Sequence of chain 1.A:
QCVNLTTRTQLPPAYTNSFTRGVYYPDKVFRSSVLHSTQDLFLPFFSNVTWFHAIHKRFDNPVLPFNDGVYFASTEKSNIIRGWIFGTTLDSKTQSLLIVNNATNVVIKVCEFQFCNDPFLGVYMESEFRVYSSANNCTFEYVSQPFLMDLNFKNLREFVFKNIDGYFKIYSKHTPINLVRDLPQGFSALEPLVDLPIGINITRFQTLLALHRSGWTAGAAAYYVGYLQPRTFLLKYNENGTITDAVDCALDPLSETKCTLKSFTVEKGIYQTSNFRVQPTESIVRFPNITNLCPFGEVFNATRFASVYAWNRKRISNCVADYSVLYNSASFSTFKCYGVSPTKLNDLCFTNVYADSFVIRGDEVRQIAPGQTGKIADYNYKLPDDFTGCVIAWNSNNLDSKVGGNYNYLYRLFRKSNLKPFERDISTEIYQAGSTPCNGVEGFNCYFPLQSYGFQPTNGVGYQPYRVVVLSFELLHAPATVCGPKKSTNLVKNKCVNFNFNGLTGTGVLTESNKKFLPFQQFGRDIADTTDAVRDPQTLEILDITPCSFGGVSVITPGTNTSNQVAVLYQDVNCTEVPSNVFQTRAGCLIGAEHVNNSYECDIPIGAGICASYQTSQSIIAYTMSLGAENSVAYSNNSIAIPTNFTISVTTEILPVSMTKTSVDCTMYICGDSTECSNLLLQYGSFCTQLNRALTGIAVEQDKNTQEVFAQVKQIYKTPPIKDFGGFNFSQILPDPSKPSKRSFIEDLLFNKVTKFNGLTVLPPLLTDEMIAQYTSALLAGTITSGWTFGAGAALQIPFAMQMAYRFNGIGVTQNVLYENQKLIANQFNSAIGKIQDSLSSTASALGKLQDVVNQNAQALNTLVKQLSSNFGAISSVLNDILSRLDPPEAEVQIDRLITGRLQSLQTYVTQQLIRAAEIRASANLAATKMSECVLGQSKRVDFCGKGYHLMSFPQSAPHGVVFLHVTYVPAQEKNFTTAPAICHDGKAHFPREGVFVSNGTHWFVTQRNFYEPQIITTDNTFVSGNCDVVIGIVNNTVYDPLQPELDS

Sequence of chain 1.B:
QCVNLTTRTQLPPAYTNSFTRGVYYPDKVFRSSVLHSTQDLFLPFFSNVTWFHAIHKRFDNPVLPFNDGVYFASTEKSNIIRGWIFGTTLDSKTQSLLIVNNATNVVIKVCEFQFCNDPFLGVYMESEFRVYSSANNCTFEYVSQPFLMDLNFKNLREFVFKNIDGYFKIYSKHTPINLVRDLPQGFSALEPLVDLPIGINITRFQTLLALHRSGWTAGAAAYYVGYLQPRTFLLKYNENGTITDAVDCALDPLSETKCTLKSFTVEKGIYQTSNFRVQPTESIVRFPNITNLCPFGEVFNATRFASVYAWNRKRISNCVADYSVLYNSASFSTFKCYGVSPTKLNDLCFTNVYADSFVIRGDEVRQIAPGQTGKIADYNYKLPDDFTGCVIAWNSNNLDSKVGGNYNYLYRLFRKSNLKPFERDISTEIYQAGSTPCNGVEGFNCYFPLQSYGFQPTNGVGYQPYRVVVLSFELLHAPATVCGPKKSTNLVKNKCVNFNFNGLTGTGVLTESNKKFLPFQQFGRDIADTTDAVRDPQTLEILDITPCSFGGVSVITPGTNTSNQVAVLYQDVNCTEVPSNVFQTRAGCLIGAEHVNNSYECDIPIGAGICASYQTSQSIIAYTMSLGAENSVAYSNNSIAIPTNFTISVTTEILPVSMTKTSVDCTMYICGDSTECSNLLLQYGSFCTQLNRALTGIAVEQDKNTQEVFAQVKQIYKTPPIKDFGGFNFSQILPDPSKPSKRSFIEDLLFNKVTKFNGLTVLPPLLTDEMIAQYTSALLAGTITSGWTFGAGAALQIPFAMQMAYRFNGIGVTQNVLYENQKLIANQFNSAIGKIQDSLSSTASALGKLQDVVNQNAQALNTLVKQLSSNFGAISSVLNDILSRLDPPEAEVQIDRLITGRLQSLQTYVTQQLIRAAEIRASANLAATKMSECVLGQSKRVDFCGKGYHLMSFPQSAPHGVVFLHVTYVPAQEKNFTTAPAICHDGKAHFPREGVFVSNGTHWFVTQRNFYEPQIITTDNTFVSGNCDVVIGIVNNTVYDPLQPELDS

Binding-site contacts:
Ligand atom N2 contacts residue GLU281 of chain 1.A at 3.4 Å (salt-bridge).
Ligand atom O5 contacts residue ASN282 of chain 1.A at 2.5 Å (h-bond).
Ligand atom O7 contacts residue ASN280 of chain 1.A at 3.3 Å (h-bond).
Ligand atom C3 contacts residue ASN282 of chain 1.A at 3.8 Å.
Ligand atom C7 contacts residue ASN280 of chain 1.A at 3.3 Å.
Ligand atom C6 contacts residue LYS558 of chain 1.B at 4.2 Å.
Ligand atom C5 contacts residue ASN282 of chain 1.A at 3.6 Å.
Ligand atom N2 contacts residue ASN282 of chain 1.A at 3.0 Å (h-bond).
Ligand atom O5 contacts residue LYS558 of chain 1.B at 4.0 Å.
Ligand atom C8 contacts residue GLU281 of chain 1.A at 3.1 Å.
Ligand atom C8 contacts residue ASN280 of chain 1.A at 3.4 Å.
Ligand atom C2 contacts residue ASN282 of chain 1.A at 2.6 Å.
Ligand atom C7 contacts residue GLU281 of chain 1.A at 3.8 Å.
Ligand atom O6 contacts residue LYS558 of chain 1.B at 3.2 Å (salt-bridge).
Ligand atom N2 contacts residue ASN280 of chain 1.A at 3.9 Å.
Ligand atom C1 contacts residue ASN282 of chain 1.A at 1.5 Å.
Ligand atom C7 contacts residue ASN282 of chain 1.A at 4.2 Å.
Ligand atom C4 contacts residue ASN282 of chain 1.A at 4.3 Å.

A small-molecule ligand and the protein it binds are described below.
Small molecule (SMILES): CC(=O)N[C@@H]1[C@@H](O)[C@H](O)[C@@H](CO)O[C@H]1O